Sequence of chain 3.A:
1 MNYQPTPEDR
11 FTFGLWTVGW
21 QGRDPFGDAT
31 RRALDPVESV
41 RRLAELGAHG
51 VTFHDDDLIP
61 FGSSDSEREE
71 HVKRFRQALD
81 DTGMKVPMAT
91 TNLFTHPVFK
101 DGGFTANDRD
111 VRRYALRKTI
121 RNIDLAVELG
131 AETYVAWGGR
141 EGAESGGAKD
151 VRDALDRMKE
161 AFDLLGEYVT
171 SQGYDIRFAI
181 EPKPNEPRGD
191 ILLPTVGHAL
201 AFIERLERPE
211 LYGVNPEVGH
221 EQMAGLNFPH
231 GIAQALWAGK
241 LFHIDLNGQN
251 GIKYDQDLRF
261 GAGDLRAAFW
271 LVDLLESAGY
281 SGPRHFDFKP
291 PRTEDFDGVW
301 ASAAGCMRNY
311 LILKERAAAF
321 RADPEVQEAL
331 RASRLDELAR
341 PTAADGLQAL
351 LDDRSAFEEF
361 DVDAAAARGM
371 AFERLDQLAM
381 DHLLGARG

Sequence of chain 1.A:
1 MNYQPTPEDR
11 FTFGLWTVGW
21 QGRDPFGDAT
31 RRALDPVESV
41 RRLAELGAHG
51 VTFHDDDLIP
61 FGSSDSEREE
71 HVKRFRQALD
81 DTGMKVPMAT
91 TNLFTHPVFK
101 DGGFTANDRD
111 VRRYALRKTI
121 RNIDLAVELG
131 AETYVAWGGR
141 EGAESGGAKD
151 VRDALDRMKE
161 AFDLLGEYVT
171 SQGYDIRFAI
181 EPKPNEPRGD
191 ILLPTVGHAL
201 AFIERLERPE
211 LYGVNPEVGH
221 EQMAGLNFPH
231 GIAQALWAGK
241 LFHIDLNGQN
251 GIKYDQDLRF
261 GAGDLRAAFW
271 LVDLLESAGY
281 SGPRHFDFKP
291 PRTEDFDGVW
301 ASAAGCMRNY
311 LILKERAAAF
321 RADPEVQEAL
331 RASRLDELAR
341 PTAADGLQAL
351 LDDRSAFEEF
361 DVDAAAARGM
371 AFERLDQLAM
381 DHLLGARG

The small molecule below binds the protein below.
Small molecule (SMILES): OC[C@@]1(O)OC[C@H](O)[C@@H]1O

Binding-site contacts:
Ligand atom O2 contacts residue GLU181 of chain 3.A at 2.7 Å (salt-bridge).
Ligand atom O4 contacts residue ASP287 of chain 3.A at 4.1 Å.
Ligand atom O5 contacts residue HIS54 of chain 3.A at 3.4 Å.
Ligand atom C3 contacts residue GLU181 of chain 3.A at 3.2 Å.
Ligand atom C5 contacts residue ASP287 of chain 3.A at 3.5 Å.
Ligand atom O1 contacts residue TRP137 of chain 3.A at 3.8 Å.
Ligand atom O5 contacts residue MG1 of chain 3.B at 3.9 Å.
Ligand atom O2 contacts residue ASP287 of chain 3.A at 3.0 Å (salt-bridge).
Ligand atom C4 contacts residue ASP287 of chain 3.A at 4.1 Å.
Ligand atom O3 contacts residue ASP245 of chain 3.A at 4.2 Å.
Ligand atom C2 contacts residue HIS54 of chain 3.A at 4.1 Å.
Ligand atom C1 contacts residue HIS54 of chain 3.A at 3.5 Å.
Ligand atom O2 contacts residue GLU217 of chain 3.A at 4.1 Å.
Ligand atom C2 contacts residue ASP287 of chain 3.A at 3.6 Å.
Ligand atom C2 contacts residue TRP16 of chain 3.A at 4.2 Å (hydrophobic).
Ligand atom O3 contacts residue HIS220 of chain 3.A at 3.7 Å.
Ligand atom O4 contacts residue TRP137 of chain 3.A at 4.0 Å.
Ligand atom O2 contacts residue MG1 of chain 3.B at 2.1 Å.
Ligand atom O3 contacts residue GLU181 of chain 3.A at 2.4 Å (salt-bridge).
Ligand atom O1 contacts residue HIS54 of chain 3.A at 2.6 Å (h-bond).
Ligand atom C1 contacts residue GLU181 of chain 3.A at 3.7 Å.
Ligand atom C3 contacts residue ASP287 of chain 3.A at 3.6 Å.
Ligand atom C5 contacts residue TRP16 of chain 3.A at 3.2 Å (hydrophobic).
Ligand atom O4 contacts residue PHE26 of chain 1.A at 3.5 Å.
Ligand atom O5 contacts residue ASP287 of chain 3.A at 3.6 Å.
Ligand atom C5 contacts residue MG1 of chain 3.B at 4.2 Å.
Ligand atom C5 contacts residue HIS54 of chain 3.A at 4.0 Å.
Ligand atom O1 contacts residue PHE94 of chain 3.A at 3.8 Å.
Ligand atom C1 contacts residue TRP137 of chain 3.A at 3.8 Å (hydrophobic).
Ligand atom O2 contacts residue TRP16 of chain 3.A at 4.1 Å.
Ligand atom O5 contacts residue TRP16 of chain 3.A at 3.2 Å.
Ligand atom C3 contacts residue MG1 of chain 3.B at 3.0 Å.
Ligand atom O2 contacts residue ASP245 of chain 3.A at 3.0 Å (salt-bridge).
Ligand atom C2 contacts residue GLU181 of chain 3.A at 3.6 Å.
Ligand atom C2 contacts residue MG1 of chain 3.B at 3.1 Å.
Ligand atom C3 contacts residue TRP137 of chain 3.A at 3.9 Å (hydrophobic).
Ligand atom O3 contacts residue ASP287 of chain 3.A at 2.8 Å (salt-bridge).
Ligand atom O3 contacts residue MG1 of chain 3.B at 2.1 Å.
Ligand atom O3 contacts residue GLU217 of chain 3.A at 3.1 Å (salt-bridge).
Ligand atom C4 contacts residue TRP137 of chain 3.A at 3.7 Å (hydrophobic).